Binding-site contacts:
Ligand atom C7 contacts residue ASN12 of chain 1.H at 3.9 Å.
Ligand atom C2 contacts residue ASN12 of chain 1.H at 3.2 Å.
Ligand atom C5 contacts residue ASN12 of chain 1.H at 4.1 Å.
Ligand atom C1 contacts residue ASN12 of chain 1.H at 2.2 Å.
Ligand atom O5 contacts residue ASN12 of chain 1.H at 2.7 Å (h-bond).
Ligand atom N2 contacts residue ASN12 of chain 1.H at 3.8 Å.
Ligand atom O7 contacts residue ASN12 of chain 1.H at 3.7 Å.

Sequence of chain 1.H:
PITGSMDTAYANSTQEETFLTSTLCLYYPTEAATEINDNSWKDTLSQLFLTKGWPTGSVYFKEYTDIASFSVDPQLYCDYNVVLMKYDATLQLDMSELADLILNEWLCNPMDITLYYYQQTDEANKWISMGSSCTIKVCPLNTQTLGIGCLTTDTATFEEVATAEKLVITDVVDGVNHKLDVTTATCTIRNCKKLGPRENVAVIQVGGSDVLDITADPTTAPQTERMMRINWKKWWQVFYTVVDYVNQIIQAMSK

A small-molecule ligand and the protein it binds are described below.
Small molecule (SMILES): CC(=O)N[C@H]1[C@H](O[C@H]2[C@H](O)[C@@H](NC(C)=O)CO[C@@H]2CO)O[C@H](CO)[C@@H](O)[C@@H]1O